Sequence of chain 1.A:
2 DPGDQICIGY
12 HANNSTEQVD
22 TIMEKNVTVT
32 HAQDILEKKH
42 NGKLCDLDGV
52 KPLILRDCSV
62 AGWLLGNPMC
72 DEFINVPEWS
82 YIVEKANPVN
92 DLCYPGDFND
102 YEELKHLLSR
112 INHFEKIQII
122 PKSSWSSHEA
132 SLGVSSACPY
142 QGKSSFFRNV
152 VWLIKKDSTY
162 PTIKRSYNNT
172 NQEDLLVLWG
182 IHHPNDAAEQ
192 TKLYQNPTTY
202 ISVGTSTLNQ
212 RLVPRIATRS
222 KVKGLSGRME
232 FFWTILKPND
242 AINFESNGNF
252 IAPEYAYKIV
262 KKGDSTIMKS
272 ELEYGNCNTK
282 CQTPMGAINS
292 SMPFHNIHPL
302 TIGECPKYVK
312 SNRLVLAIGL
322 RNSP

Binding-site contacts:
Ligand atom C5 contacts residue ASN240 of chain 1.A at 3.5 Å.
Ligand atom C5 contacts residue ASN169 of chain 1.A at 3.7 Å.
Ligand atom C7 contacts residue ASN240 of chain 1.A at 3.2 Å.
Ligand atom C8 contacts residue ASP241 of chain 1.A at 4.0 Å.
Ligand atom O5 contacts residue THR171 of chain 1.A at 4.2 Å.
Ligand atom C1 contacts residue ASN169 of chain 1.A at 1.4 Å.
Ligand atom C4 contacts residue ASN169 of chain 1.A at 4.3 Å.
Ligand atom C1 contacts residue ASN240 of chain 1.A at 4.0 Å.
Ligand atom O5 contacts residue ASN240 of chain 1.A at 4.3 Å.
Ligand atom O6 contacts residue ASN240 of chain 1.A at 4.4 Å.
Ligand atom C6 contacts residue THR171 of chain 1.A at 4.3 Å.
Ligand atom C3 contacts residue ASN169 of chain 1.A at 3.6 Å.
Ligand atom N2 contacts residue ASN169 of chain 1.A at 3.6 Å (h-bond).
Ligand atom C2 contacts residue ASN240 of chain 1.A at 4.0 Å.
Ligand atom O3 contacts residue ASN169 of chain 1.A at 3.7 Å.
Ligand atom C2 contacts residue ASN169 of chain 1.A at 2.6 Å.
Ligand atom C7 contacts residue ASN169 of chain 1.A at 4.1 Å.
Ligand atom O7 contacts residue ASN240 of chain 1.A at 4.0 Å.
Ligand atom O5 contacts residue ASN169 of chain 1.A at 2.4 Å (h-bond).
Ligand atom C6 contacts residue ASN240 of chain 1.A at 3.0 Å.
Ligand atom O7 contacts residue ASN169 of chain 1.A at 3.8 Å.
Ligand atom O7 contacts residue ALA242 of chain 1.A at 4.0 Å.
Ligand atom O6 contacts residue THR171 of chain 1.A at 4.2 Å.
Ligand atom C7 contacts residue ASP241 of chain 1.A at 4.5 Å.
Ligand atom N2 contacts residue ASN240 of chain 1.A at 3.0 Å (h-bond).
Ligand atom C8 contacts residue ASN240 of chain 1.A at 2.9 Å.

A small-molecule ligand and the protein it binds are described below.
Small molecule (SMILES): CC(=O)N[C@H]1[C@H](O[C@H]2[C@H](O)[C@@H](NC(C)=O)CO[C@@H]2CO)O[C@H](CO)[C@@H](O[C@@H]2O[C@H](CO)[C@@H](O)[C@H](O)[C@@H]2O)[C@@H]1O